Sequence of chain 1.B:
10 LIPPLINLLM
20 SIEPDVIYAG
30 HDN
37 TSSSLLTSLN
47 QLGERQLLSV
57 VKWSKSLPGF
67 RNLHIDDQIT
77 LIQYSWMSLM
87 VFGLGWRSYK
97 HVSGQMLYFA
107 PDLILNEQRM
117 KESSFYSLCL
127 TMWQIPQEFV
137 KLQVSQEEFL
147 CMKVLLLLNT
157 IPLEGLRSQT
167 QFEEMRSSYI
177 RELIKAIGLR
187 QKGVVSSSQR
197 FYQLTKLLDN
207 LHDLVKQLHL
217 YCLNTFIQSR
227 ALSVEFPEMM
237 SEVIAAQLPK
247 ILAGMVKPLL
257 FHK

This small molecule binds to this protein.
Small molecule (SMILES): Cc1noc(C)c1-c1ccc(CNS(=O)(=O)c2c(C)nn(C)c2Cl)cc1

Binding-site contacts:
Ligand atom C5 contacts residue ASN46 of chain 1.B at 3.9 Å.
Ligand atom C23 contacts residue LEU48 of chain 1.B at 3.8 Å (hydrophobic).
Ligand atom O10 contacts residue LEU90 of chain 1.B at 3.8 Å.
Ligand atom C24 contacts residue LEU45 of chain 1.B at 3.9 Å (hydrophobic).
Ligand atom C12 contacts residue MET236 of chain 1.B at 3.6 Å (hydrophobic).
Ligand atom C4 contacts residue TRP82 of chain 1.B at 3.6 Å (hydrophobic).
Ligand atom N13 contacts residue ASN46 of chain 1.B at 2.8 Å (h-bond).
Ligand atom C1 contacts residue LEU45 of chain 1.B at 3.7 Å (hydrophobic).
Ligand atom C8 contacts residue PHE105 of chain 1.B at 4.0 Å (hydrophobic).
Ligand atom O10 contacts residue PHE105 of chain 1.B at 3.8 Å.
Ligand atom C3 contacts residue MET83 of chain 1.B at 3.6 Å (hydrophobic).
Ligand atom C4 contacts residue MET83 of chain 1.B at 3.6 Å (hydrophobic).
Ligand atom C11 contacts residue MET86 of chain 1.B at 3.9 Å (hydrophobic).
Ligand atom N20 contacts residue LEU45 of chain 1.B at 3.6 Å.
Ligand atom C22 contacts residue VAL87 of chain 1.B at 4.0 Å (hydrophobic).
Ligand atom O17 contacts residue TYR217 of chain 1.B at 4.0 Å.
Ligand atom C26 contacts residue LEU124 of chain 1.B at 3.8 Å (hydrophobic).
Ligand atom C24 contacts residue ASN46 of chain 1.B at 3.4 Å.
Ligand atom O17 contacts residue CYS218 of chain 1.B at 3.0 Å.
Ligand atom C23 contacts residue LEU45 of chain 1.B at 3.9 Å (hydrophobic).
Ligand atom C6 contacts residue LEU45 of chain 1.B at 3.8 Å (hydrophobic).
Ligand atom N13 contacts residue PHE232 of chain 1.B at 3.6 Å.
Ligand atom C15 contacts residue TYR217 of chain 1.B at 4.0 Å (hydrophobic).
Ligand atom N9 contacts residue MET86 of chain 1.B at 3.9 Å.
Ligand atom C6 contacts residue ASN46 of chain 1.B at 3.6 Å.
Ligand atom O10 contacts residue MET86 of chain 1.B at 3.4 Å (h-bond).
Ligand atom N9 contacts residue GLN52 of chain 1.B at 3.6 Å (h-bond).
Ligand atom C23 contacts residue GLY49 of chain 1.B at 3.8 Å.
Ligand atom O16 contacts residue PHE232 of chain 1.B at 3.9 Å.
Ligand atom N9 contacts residue PHE105 of chain 1.B at 3.6 Å.
Ligand atom C3 contacts residue MET86 of chain 1.B at 3.8 Å (hydrophobic).
Ligand atom O16 contacts residue THR221 of chain 1.B at 3.6 Å.
Ligand atom C23 contacts residue GLN52 of chain 1.B at 3.2 Å.
Ligand atom C12 contacts residue ASN46 of chain 1.B at 3.4 Å.
Ligand atom CL contacts residue MET83 of chain 1.B at 3.8 Å.
Ligand atom C26 contacts residue MET128 of chain 1.B at 3.5 Å (hydrophobic).
Ligand atom O16 contacts residue TYR217 of chain 1.B at 3.5 Å.
Ligand atom C8 contacts residue GLN52 of chain 1.B at 3.5 Å.
Ligand atom C24 contacts residue LEU42 of chain 1.B at 3.6 Å (hydrophobic).
Ligand atom C22 contacts residue MET128 of chain 1.B at 3.9 Å (hydrophobic).